The protein below binds the small molecule below.
Small molecule (SMILES): COc1cc(Br)ccc1CO

Sequence of chain 1.A:
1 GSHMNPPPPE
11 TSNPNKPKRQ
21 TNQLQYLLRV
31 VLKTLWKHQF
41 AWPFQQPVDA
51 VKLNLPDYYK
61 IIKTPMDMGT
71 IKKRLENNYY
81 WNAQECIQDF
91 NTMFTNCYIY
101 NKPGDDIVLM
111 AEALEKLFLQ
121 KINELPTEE

Binding-site contacts:
Ligand atom C3 contacts residue PHE44 of chain 1.A at 3.8 Å (hydrophobic).
Ligand atom O1 contacts residue ASN101 of chain 1.A at 2.7 Å (h-bond).
Ligand atom C1 contacts residue LEU53 of chain 1.A at 4.3 Å (hydrophobic).
Ligand atom O contacts residue VAL48 of chain 1.A at 3.3 Å.
Ligand atom BR contacts residue TRP42 of chain 1.A at 3.8 Å.
Ligand atom C4 contacts residue LEU55 of chain 1.A at 4.2 Å (hydrophobic).
Ligand atom O1 contacts residue TYR100 of chain 1.A at 4.0 Å.
Ligand atom BR contacts residue PRO43 of chain 1.A at 3.8 Å.
Ligand atom C5 contacts residue TYR100 of chain 1.A at 3.9 Å (hydrophobic).
Ligand atom O contacts residue ILE107 of chain 1.A at 4.3 Å.
Ligand atom BR contacts residue LEU53 of chain 1.A at 4.0 Å.
Ligand atom O1 contacts residue TYR58 of chain 1.A at 3.9 Å.
Ligand atom C3 contacts residue PRO43 of chain 1.A at 3.4 Å (hydrophobic).
Ligand atom BR contacts residue ILE107 of chain 1.A at 4.4 Å.
Ligand atom C contacts residue PRO43 of chain 1.A at 4.3 Å (hydrophobic).
Ligand atom C1 contacts residue PRO43 of chain 1.A at 3.9 Å (hydrophobic).
Ligand atom C2 contacts residue VAL48 of chain 1.A at 4.0 Å (hydrophobic).
Ligand atom O1 contacts residue CYS97 of chain 1.A at 4.4 Å.
Ligand atom C5 contacts residue ASN101 of chain 1.A at 3.8 Å.
Ligand atom C5 contacts residue LEU55 of chain 1.A at 4.0 Å (hydrophobic).
Ligand atom C6 contacts residue LEU53 of chain 1.A at 4.4 Å (hydrophobic).
Ligand atom C3 contacts residue ILE107 of chain 1.A at 4.4 Å (hydrophobic).
Ligand atom C6 contacts residue LEU55 of chain 1.A at 3.8 Å (hydrophobic).
Ligand atom C contacts residue LEU53 of chain 1.A at 3.9 Å (hydrophobic).
Ligand atom O1 contacts residue ILE107 of chain 1.A at 4.4 Å.
Ligand atom C1 contacts residue ILE107 of chain 1.A at 3.7 Å (hydrophobic).
Ligand atom C3 contacts residue VAL48 of chain 1.A at 3.5 Å (hydrophobic).
Ligand atom C2 contacts residue ILE107 of chain 1.A at 4.0 Å (hydrophobic).
Ligand atom C5 contacts residue TYR58 of chain 1.A at 3.6 Å (hydrophobic).
Ligand atom C contacts residue ILE107 of chain 1.A at 3.9 Å (hydrophobic).
Ligand atom C7 contacts residue LEU53 of chain 1.A at 4.0 Å (hydrophobic).
Ligand atom C4 contacts residue ILE107 of chain 1.A at 4.3 Å (hydrophobic).